Binding-site contacts:
Ligand atom C2 contacts residue GLU443 of chain 1.B at 4.4 Å.
Ligand atom O1 contacts residue HIS444 of chain 1.B at 3.5 Å (h-bond).
Ligand atom C5 contacts residue HIS449 of chain 1.B at 4.4 Å.
Ligand atom O3 contacts residue HIS446 of chain 1.B at 2.9 Å (h-bond).
Ligand atom C4 contacts residue HIS445 of chain 1.B at 3.7 Å.
Ligand atom O2 contacts residue HIS444 of chain 1.B at 2.7 Å (h-bond).
Ligand atom O3 contacts residue HIS449 of chain 1.B at 2.5 Å (h-bond).
Ligand atom C3 contacts residue HIS445 of chain 1.B at 4.0 Å.
Ligand atom C5 contacts residue HIS445 of chain 1.B at 4.0 Å.
Ligand atom C6 contacts residue HIS445 of chain 1.B at 4.2 Å.
Ligand atom O4 contacts residue HIS446 of chain 1.B at 4.4 Å.
Ligand atom O4 contacts residue HIS449 of chain 1.B at 2.6 Å (h-bond).
Ligand atom C1 contacts residue HIS444 of chain 1.B at 4.1 Å.
Ligand atom O3 contacts residue HIS445 of chain 1.B at 3.8 Å.
Ligand atom O3 contacts residue HIS444 of chain 1.B at 2.9 Å (h-bond).
Ligand atom O2 contacts residue HIS446 of chain 1.B at 3.2 Å (h-bond).
Ligand atom C3 contacts residue HIS444 of chain 1.B at 3.4 Å.
Ligand atom O3 contacts residue GLU443 of chain 1.B at 3.5 Å.
Ligand atom O2 contacts residue GLU443 of chain 1.B at 3.6 Å.
Ligand atom C3 contacts residue HIS449 of chain 1.B at 3.6 Å.
Ligand atom C6 contacts residue HIS449 of chain 1.B at 4.5 Å.
Ligand atom C3 contacts residue HIS446 of chain 1.B at 3.8 Å.
Ligand atom O4 contacts residue HIS445 of chain 1.B at 2.6 Å (h-bond).
Ligand atom O4 contacts residue HIS444 of chain 1.B at 4.4 Å.
Ligand atom O6 contacts residue HIS449 of chain 1.B at 4.0 Å.
Ligand atom C4 contacts residue HIS449 of chain 1.B at 3.2 Å.
Ligand atom C2 contacts residue HIS446 of chain 1.B at 4.0 Å.
Ligand atom C4 contacts residue HIS444 of chain 1.B at 4.5 Å.
Ligand atom C5 contacts residue HIS444 of chain 1.B at 4.5 Å.
Ligand atom O2 contacts residue HIS445 of chain 1.B at 4.1 Å.
Ligand atom C2 contacts residue HIS444 of chain 1.B at 3.5 Å.

Sequence of chain 1.B:
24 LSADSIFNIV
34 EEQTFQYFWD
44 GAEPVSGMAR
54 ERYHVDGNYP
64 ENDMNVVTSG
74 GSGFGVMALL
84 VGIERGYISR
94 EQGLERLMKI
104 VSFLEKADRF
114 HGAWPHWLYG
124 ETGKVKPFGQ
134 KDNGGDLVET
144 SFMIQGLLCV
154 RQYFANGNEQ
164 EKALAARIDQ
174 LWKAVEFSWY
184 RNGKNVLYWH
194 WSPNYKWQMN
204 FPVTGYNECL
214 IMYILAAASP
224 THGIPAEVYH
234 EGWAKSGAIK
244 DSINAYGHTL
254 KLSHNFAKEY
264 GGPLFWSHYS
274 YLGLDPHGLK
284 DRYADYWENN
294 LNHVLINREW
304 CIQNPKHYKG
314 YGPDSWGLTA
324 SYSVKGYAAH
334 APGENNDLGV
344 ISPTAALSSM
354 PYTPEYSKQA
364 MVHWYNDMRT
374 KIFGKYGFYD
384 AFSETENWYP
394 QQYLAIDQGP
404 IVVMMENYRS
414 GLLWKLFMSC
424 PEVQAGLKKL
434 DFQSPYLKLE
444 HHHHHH

The small molecule below binds the protein below.
Small molecule (SMILES): OC[C@H]1O[C@H](O[C@H]2O[C@H](CO)[C@@H](O)[C@H](O)[C@H]2O)[C@H](O)[C@@H](O)[C@@H]1O